The protein below binds the small molecule below.
Small molecule (SMILES): N#Cc1ccc(N2CCN(C(=O)COc3ccc4[nH]cc(CC[NH3+])c4c3)CC2)cc1

Binding-site contacts:
Ligand atom C14 contacts residue ILE98 of chain 1.D at 3.8 Å (hydrophobic).
Ligand atom C3 contacts residue PHE319 of chain 1.D at 3.4 Å (hydrophobic).
Ligand atom C contacts residue THR171 of chain 1.D at 3.9 Å.
Ligand atom N3 contacts residue ILE98 of chain 1.D at 3.7 Å.
Ligand atom C22 contacts residue ASP97 of chain 1.D at 3.6 Å.
Ligand atom O contacts residue VAL169 of chain 1.D at 3.4 Å.
Ligand atom C18 contacts residue SER180 of chain 1.D at 3.4 Å.
Ligand atom C6 contacts residue PHE319 of chain 1.D at 4.0 Å (hydrophobic).
Ligand atom N3 contacts residue PHE299 of chain 1.D at 3.7 Å.
Ligand atom C15 contacts residue ILE98 of chain 1.D at 3.7 Å (hydrophobic).
Ligand atom C5 contacts residue PHE319 of chain 1.D at 3.8 Å (hydrophobic).
Ligand atom C1 contacts residue THR171 of chain 1.D at 3.4 Å.
Ligand atom C17 contacts residue PHE299 of chain 1.D at 3.6 Å (hydrophobic).
Ligand atom N4 contacts residue ASP97 of chain 1.D at 3.4 Å (salt-bridge).
Ligand atom C22 contacts residue PHE298 of chain 1.D at 3.3 Å (hydrophobic).
Ligand atom C14 contacts residue PHE298 of chain 1.D at 3.9 Å (hydrophobic).
Ligand atom C17 contacts residue SER180 of chain 1.D at 3.4 Å.
Ligand atom C16 contacts residue PHE299 of chain 1.D at 3.5 Å (hydrophobic).
Ligand atom C16 contacts residue THR102 of chain 1.D at 3.9 Å.
Ligand atom C16 contacts residue ILE98 of chain 1.D at 3.8 Å (hydrophobic).
Ligand atom N4 contacts residue PHE298 of chain 1.D at 4.0 Å.
Ligand atom C19 contacts residue PHE299 of chain 1.D at 3.9 Å (hydrophobic).
Ligand atom C5 contacts residue MET305 of chain 1.D at 3.8 Å (hydrophobic).
Ligand atom N4 contacts residue TRP295 of chain 1.D at 3.6 Å.
Ligand atom N1 contacts residue PHE319 of chain 1.D at 3.8 Å.
Ligand atom C19 contacts residue CYS101 of chain 1.D at 3.7 Å (hydrophobic).
Ligand atom C21 contacts residue CYS101 of chain 1.D at 3.7 Å (hydrophobic).
Ligand atom C2 contacts residue SER302 of chain 1.D at 3.7 Å.
Ligand atom C15 contacts residue PHE299 of chain 1.D at 3.9 Å (hydrophobic).
Ligand atom N3 contacts residue THR102 of chain 1.D at 2.8 Å (h-bond).
Ligand atom C contacts residue VAL169 of chain 1.D at 3.6 Å (hydrophobic).
Ligand atom C4 contacts residue PHE319 of chain 1.D at 3.6 Å (hydrophobic).
Ligand atom C20 contacts residue ILE98 of chain 1.D at 3.7 Å (hydrophobic).
Ligand atom C19 contacts residue THR102 of chain 1.D at 3.3 Å.
Ligand atom N4 contacts residue TYR327 of chain 1.D at 3.7 Å.
Ligand atom C12 contacts residue SER302 of chain 1.D at 3.6 Å.
Ligand atom C6 contacts residue MET305 of chain 1.D at 3.5 Å (hydrophobic).
Ligand atom C21 contacts residue ASP97 of chain 1.D at 3.5 Å.
Ligand atom C19 contacts residue ILE98 of chain 1.D at 3.3 Å (hydrophobic).
Ligand atom C21 contacts residue ILE98 of chain 1.D at 3.9 Å (hydrophobic).

Sequence of chain 1.D:
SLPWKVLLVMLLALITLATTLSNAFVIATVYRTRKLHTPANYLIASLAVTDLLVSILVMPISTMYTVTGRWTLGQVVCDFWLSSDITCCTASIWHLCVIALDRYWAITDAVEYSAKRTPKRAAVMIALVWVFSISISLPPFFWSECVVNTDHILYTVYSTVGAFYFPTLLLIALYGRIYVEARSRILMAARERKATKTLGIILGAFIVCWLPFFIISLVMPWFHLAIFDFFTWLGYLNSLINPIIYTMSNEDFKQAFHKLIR